The small molecule below binds the protein below.
Small molecule (SMILES): CC(=O)N[C@H]1[C@H](O[C@H]2[C@H](O)[C@@H](NC(C)=O)CO[C@@H]2CO)O[C@H](CO)[C@@H](O[C@@H]2O[C@H](CO)[C@@H](O)[C@H](O)[C@@H]2O)[C@@H]1O

Binding-site contacts:
Ligand atom C2 contacts residue ASN111 of chain 1.D at 2.5 Å.
Ligand atom C7 contacts residue ASN111 of chain 1.D at 3.4 Å.
Ligand atom O3 contacts residue ASP89 of chain 1.C at 3.9 Å.
Ligand atom N2 contacts residue ASP89 of chain 1.C at 3.7 Å.
Ligand atom C2 contacts residue ASP89 of chain 1.C at 4.1 Å.
Ligand atom C1 contacts residue PRO115 of chain 1.D at 4.3 Å (hydrophobic).
Ligand atom O7 contacts residue ASN111 of chain 1.D at 3.6 Å (h-bond).
Ligand atom C7 contacts residue ASP89 of chain 1.C at 4.5 Å.
Ligand atom N2 contacts residue ASN111 of chain 1.D at 2.8 Å (h-bond).
Ligand atom C5 contacts residue PRO115 of chain 1.D at 3.8 Å (hydrophobic).
Ligand atom C3 contacts residue ASP89 of chain 1.C at 3.6 Å.
Ligand atom C3 contacts residue ASN111 of chain 1.D at 3.8 Å.
Ligand atom C8 contacts residue ASP89 of chain 1.C at 4.1 Å.
Ligand atom O6 contacts residue MET114 of chain 1.D at 4.0 Å.
Ligand atom C4 contacts residue ASN111 of chain 1.D at 4.3 Å.
Ligand atom C6 contacts residue MET114 of chain 1.D at 3.9 Å (hydrophobic).
Ligand atom C6 contacts residue PRO115 of chain 1.D at 3.6 Å (hydrophobic).
Ligand atom C8 contacts residue ILE25 of chain 1.C at 4.3 Å (hydrophobic).
Ligand atom C8 contacts residue ASN111 of chain 1.D at 4.4 Å.
Ligand atom C1 contacts residue ASP89 of chain 1.C at 4.5 Å.
Ligand atom O5 contacts residue ASN111 of chain 1.D at 2.4 Å (h-bond).
Ligand atom C5 contacts residue ASN111 of chain 1.D at 3.7 Å.
Ligand atom O5 contacts residue PRO115 of chain 1.D at 3.9 Å.
Ligand atom C1 contacts residue ASN111 of chain 1.D at 1.4 Å.

Sequence of chain 1.D:
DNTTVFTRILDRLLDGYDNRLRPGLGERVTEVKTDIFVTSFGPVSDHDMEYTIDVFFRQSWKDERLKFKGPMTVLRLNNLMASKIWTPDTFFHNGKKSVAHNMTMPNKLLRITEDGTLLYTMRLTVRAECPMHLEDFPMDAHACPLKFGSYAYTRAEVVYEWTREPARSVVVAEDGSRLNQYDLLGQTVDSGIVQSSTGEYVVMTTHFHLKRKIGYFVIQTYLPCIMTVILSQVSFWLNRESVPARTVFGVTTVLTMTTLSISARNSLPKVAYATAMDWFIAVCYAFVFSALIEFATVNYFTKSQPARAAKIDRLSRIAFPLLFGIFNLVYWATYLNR

Sequence of chain 1.C:
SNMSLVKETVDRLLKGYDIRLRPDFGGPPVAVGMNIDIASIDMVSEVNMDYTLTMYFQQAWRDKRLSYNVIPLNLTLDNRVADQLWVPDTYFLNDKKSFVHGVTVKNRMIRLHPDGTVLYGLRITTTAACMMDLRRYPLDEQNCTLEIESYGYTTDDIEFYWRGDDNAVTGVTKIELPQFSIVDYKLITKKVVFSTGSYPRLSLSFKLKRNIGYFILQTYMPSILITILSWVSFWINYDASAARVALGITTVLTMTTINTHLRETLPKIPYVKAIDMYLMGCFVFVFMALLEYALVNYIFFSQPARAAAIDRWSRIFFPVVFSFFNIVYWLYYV